Sequence of chain 1.G:
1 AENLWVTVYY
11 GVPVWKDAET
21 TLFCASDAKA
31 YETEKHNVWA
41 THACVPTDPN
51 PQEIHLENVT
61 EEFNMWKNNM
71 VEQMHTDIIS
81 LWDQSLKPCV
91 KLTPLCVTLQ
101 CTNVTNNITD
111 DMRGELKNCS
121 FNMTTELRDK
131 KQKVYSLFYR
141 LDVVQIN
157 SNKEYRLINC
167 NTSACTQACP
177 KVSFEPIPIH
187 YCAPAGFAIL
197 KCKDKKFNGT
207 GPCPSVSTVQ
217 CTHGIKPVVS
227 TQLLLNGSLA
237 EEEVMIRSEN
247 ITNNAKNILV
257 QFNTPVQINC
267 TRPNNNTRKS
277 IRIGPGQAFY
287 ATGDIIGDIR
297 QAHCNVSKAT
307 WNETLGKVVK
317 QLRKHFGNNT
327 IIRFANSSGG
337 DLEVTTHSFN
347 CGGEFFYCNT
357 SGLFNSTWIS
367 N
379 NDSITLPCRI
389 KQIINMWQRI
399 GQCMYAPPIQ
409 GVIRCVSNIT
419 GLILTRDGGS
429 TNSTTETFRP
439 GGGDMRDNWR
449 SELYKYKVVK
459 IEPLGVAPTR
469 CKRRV

A protein and the small-molecule ligand that binds it are described below.
Small molecule (SMILES): CC(=O)N[C@H]1[C@H](O[C@H]2[C@H](O)[C@@H](NC(C)=O)CO[C@@H]2CO)O[C@H](CO)[C@@H](O)[C@@H]1O

Binding-site contacts:
Ligand atom O6 contacts residue ARG140 of chain 1.G at 3.4 Å (salt-bridge).
Ligand atom C6 contacts residue ARG113 of chain 1.G at 3.5 Å.
Ligand atom O5 contacts residue ASN103 of chain 1.G at 2.9 Å (h-bond).
Ligand atom O7 contacts residue ASP110 of chain 1.G at 3.2 Å (salt-bridge).
Ligand atom C2 contacts residue ASN103 of chain 1.G at 3.5 Å.
Ligand atom O6 contacts residue ASP110 of chain 1.G at 4.3 Å.
Ligand atom C3 contacts residue ASP110 of chain 1.G at 3.8 Å.
Ligand atom O6 contacts residue ARG113 of chain 1.G at 3.3 Å.
Ligand atom N2 contacts residue ASP110 of chain 1.G at 4.4 Å.
Ligand atom C6 contacts residue ASP110 of chain 1.G at 4.3 Å.
Ligand atom C2 contacts residue ASP110 of chain 1.G at 3.4 Å.
Ligand atom O5 contacts residue ASP110 of chain 1.G at 3.5 Å (salt-bridge).
Ligand atom C3 contacts residue ILE108 of chain 1.G at 4.0 Å (hydrophobic).
Ligand atom C5 contacts residue ASP110 of chain 1.G at 3.9 Å.
Ligand atom C4 contacts residue ASP110 of chain 1.G at 3.4 Å.
Ligand atom C1 contacts residue ASP110 of chain 1.G at 3.9 Å.
Ligand atom O3 contacts residue ASN103 of chain 1.G at 2.4 Å (h-bond).
Ligand atom O3 contacts residue ASP110 of chain 1.G at 3.4 Å (salt-bridge).
Ligand atom C4 contacts residue ASN103 of chain 1.G at 3.8 Å.
Ligand atom C1 contacts residue ASN103 of chain 1.G at 3.6 Å.
Ligand atom O6 contacts residue ASN103 of chain 1.G at 2.4 Å (h-bond).
Ligand atom O4 contacts residue ASP110 of chain 1.G at 4.2 Å.
Ligand atom C3 contacts residue ASN103 of chain 1.G at 3.3 Å.
Ligand atom C5 contacts residue ASN103 of chain 1.G at 3.5 Å.
Ligand atom C6 contacts residue ASN103 of chain 1.G at 3.3 Å.
Ligand atom C6 contacts residue ARG140 of chain 1.G at 4.5 Å.
Ligand atom O3 contacts residue ILE108 of chain 1.G at 3.4 Å.
Ligand atom C7 contacts residue ASP110 of chain 1.G at 4.2 Å.